Sequence of chain 1.A:
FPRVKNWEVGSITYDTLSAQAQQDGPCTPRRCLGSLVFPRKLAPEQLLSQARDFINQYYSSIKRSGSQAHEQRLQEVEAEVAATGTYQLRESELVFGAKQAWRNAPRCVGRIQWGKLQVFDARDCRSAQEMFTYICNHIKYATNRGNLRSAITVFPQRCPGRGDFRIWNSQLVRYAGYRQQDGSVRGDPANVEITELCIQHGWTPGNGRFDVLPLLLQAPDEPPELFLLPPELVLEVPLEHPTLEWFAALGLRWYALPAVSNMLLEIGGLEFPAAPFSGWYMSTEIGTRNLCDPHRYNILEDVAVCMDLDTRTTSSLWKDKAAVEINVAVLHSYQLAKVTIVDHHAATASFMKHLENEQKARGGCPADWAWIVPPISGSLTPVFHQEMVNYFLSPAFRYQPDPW

Binding-site contacts:
Ligand atom C17 contacts residue VAL296 of chain 1.A at 3.8 Å (hydrophobic).
Ligand atom N08 contacts residue TRP316 of chain 1.A at 2.9 Å (h-bond).
Ligand atom C06 contacts residue PRO294 of chain 1.A at 3.8 Å (hydrophobic).
Ligand atom C05 contacts residue PHE313 of chain 1.A at 3.5 Å (hydrophobic).
Ligand atom C05 contacts residue GLY315 of chain 1.A at 3.2 Å.
Ligand atom C16 contacts residue HEM1 of chain 1.E at 3.7 Å.
Ligand atom C04 contacts residue PHE313 of chain 1.A at 3.6 Å (hydrophobic).
Ligand atom N08 contacts residue PRO294 of chain 1.A at 3.8 Å.
Ligand atom N21 contacts residue TYR435 of chain 1.A at 4.1 Å.
Ligand atom S01 contacts residue HEM1 of chain 1.E at 3.3 Å.
Ligand atom N07 contacts residue GLU321 of chain 1.A at 2.5 Å (salt-bridge).
Ligand atom C15 contacts residue HEM1 of chain 1.E at 3.8 Å.
Ligand atom C05 contacts residue PRO294 of chain 1.A at 3.5 Å (hydrophobic).
Ligand atom C06 contacts residue GLU321 of chain 1.A at 3.4 Å.
Ligand atom N08 contacts residue HEM1 of chain 1.E at 3.5 Å.
Ligand atom N08 contacts residue GLU321 of chain 1.A at 2.9 Å (salt-bridge).
Ligand atom C26 contacts residue HEM1 of chain 1.E at 3.9 Å.
Ligand atom C16 contacts residue VAL296 of chain 1.A at 4.1 Å (hydrophobic).
Ligand atom C18 contacts residue VAL296 of chain 1.A at 3.9 Å (hydrophobic).
Ligand atom C14 contacts residue VAL296 of chain 1.A at 3.6 Å (hydrophobic).
Ligand atom C04 contacts residue GLY315 of chain 1.A at 4.1 Å.
Ligand atom C05 contacts residue SER314 of chain 1.A at 3.5 Å.
Ligand atom C25 contacts residue HEM1 of chain 1.E at 3.1 Å.
Ligand atom C06 contacts residue TRP316 of chain 1.A at 4.1 Å (hydrophobic).
Ligand atom N19 contacts residue VAL296 of chain 1.A at 3.8 Å.
Ligand atom C03 contacts residue VAL296 of chain 1.A at 3.5 Å (hydrophobic).
Ligand atom C05 contacts residue HEM1 of chain 1.E at 3.8 Å.
Ligand atom C03 contacts residue PRO294 of chain 1.A at 3.4 Å (hydrophobic).
Ligand atom C04 contacts residue ALA295 of chain 1.A at 4.1 Å (hydrophobic).
Ligand atom C04 contacts residue SER314 of chain 1.A at 3.9 Å.
Ligand atom C02 contacts residue PRO294 of chain 1.A at 3.6 Å (hydrophobic).
Ligand atom C13 contacts residue GLN207 of chain 1.A at 3.9 Å.
Ligand atom C12 contacts residue GLU321 of chain 1.A at 3.4 Å.
Ligand atom C04 contacts residue VAL296 of chain 1.A at 3.5 Å (hydrophobic).
Ligand atom C04 contacts residue PRO294 of chain 1.A at 3.1 Å (hydrophobic).
Ligand atom C15 contacts residue VAL296 of chain 1.A at 3.5 Å (hydrophobic).
Ligand atom S01 contacts residue GLY315 of chain 1.A at 3.6 Å.
Ligand atom C17 contacts residue HEM1 of chain 1.E at 3.6 Å.
Ligand atom C11 contacts residue GLU321 of chain 1.A at 3.2 Å.
Ligand atom C18 contacts residue MET299 of chain 1.A at 4.0 Å (hydrophobic).

This protein binds this small molecule.
Small molecule (SMILES): [H]/N=C(/Nc1ccc2c(ccn2C2CCNCC2)c1)c1cccs1